A protein and the small-molecule ligand that binds it are described below.
Small molecule (SMILES): CN(CCOc1ccc(C[C@@H]2SC(=O)NC2=O)cc1)c1ccccn1

Binding-site contacts:
Ligand atom O4 contacts residue SER83 of chain 1.B at 2.9 Å (h-bond).
Ligand atom C10 contacts residue CYS79 of chain 1.B at 3.6 Å (hydrophobic).
Ligand atom C7 contacts residue SER83 of chain 1.B at 3.8 Å.
Ligand atom C4 contacts residue HIS117 of chain 1.B at 3.8 Å.
Ligand atom C4 contacts residue SER83 of chain 1.B at 3.3 Å.
Ligand atom C2 contacts residue TYR267 of chain 1.B at 3.6 Å (hydrophobic).
Ligand atom N3 contacts residue LEU263 of chain 1.B at 3.7 Å.
Ligand atom C22 contacts residue CYS79 of chain 1.B at 3.8 Å (hydrophobic).
Ligand atom C14 contacts residue LEU124 of chain 1.B at 3.8 Å (hydrophobic).
Ligand atom N16 contacts residue ILE135 of chain 1.B at 3.5 Å.
Ligand atom O2 contacts residue PHE76 of chain 1.B at 3.6 Å.
Ligand atom C4 contacts residue TYR267 of chain 1.B at 3.2 Å (hydrophobic).
Ligand atom O4 contacts residue LEU263 of chain 1.B at 3.8 Å.
Ligand atom O13 contacts residue LEU124 of chain 1.B at 3.5 Å.
Ligand atom C11 contacts residue CYS79 of chain 1.B at 3.7 Å (hydrophobic).
Ligand atom C2 contacts residue GLN80 of chain 1.B at 3.6 Å.
Ligand atom C5 contacts residue SER83 of chain 1.B at 3.1 Å.
Ligand atom C6 contacts residue SER83 of chain 1.B at 3.3 Å.
Ligand atom C9 contacts residue CYS79 of chain 1.B at 3.8 Å (hydrophobic).
Ligand atom O2 contacts residue LEU247 of chain 1.B at 3.4 Å.
Ligand atom C15 contacts residue ILE135 of chain 1.B at 3.7 Å (hydrophobic).
Ligand atom C11 contacts residue MET158 of chain 1.B at 3.5 Å (hydrophobic).
Ligand atom N3 contacts residue TYR267 of chain 1.B at 2.9 Å (h-bond).
Ligand atom C21 contacts residue ILE75 of chain 1.B at 3.7 Å (hydrophobic).
Ligand atom C8 contacts residue SER83 of chain 1.B at 3.4 Å.
Ligand atom C17 contacts residue ILE135 of chain 1.B at 3.6 Å (hydrophobic).
Ligand atom C2 contacts residue HIS243 of chain 1.B at 3.2 Å.
Ligand atom O4 contacts residue TYR267 of chain 1.B at 3.2 Å (h-bond).
Ligand atom C15 contacts residue LEU134 of chain 1.B at 3.8 Å (hydrophobic).
Ligand atom S1 contacts residue CYS79 of chain 1.B at 3.8 Å.
Ligand atom O2 contacts residue GLN80 of chain 1.B at 3.8 Å.
Ligand atom C16 contacts residue LEU134 of chain 1.B at 3.4 Å (hydrophobic).
Ligand atom C22 contacts residue ILE135 of chain 1.B at 3.7 Å (hydrophobic).
Ligand atom N3 contacts residue HIS243 of chain 1.B at 3.7 Å.
Ligand atom O13 contacts residue CYS79 of chain 1.B at 3.8 Å.
Ligand atom C16 contacts residue ILE135 of chain 1.B at 3.7 Å (hydrophobic).
Ligand atom O4 contacts residue HIS117 of chain 1.B at 2.8 Å (h-bond).
Ligand atom O2 contacts residue HIS243 of chain 1.B at 2.8 Å (h-bond).
Ligand atom C8 contacts residue CYS79 of chain 1.B at 3.5 Å (hydrophobic).
Ligand atom C6 contacts residue TYR121 of chain 1.B at 3.7 Å (hydrophobic).

Sequence of chain 1.B:
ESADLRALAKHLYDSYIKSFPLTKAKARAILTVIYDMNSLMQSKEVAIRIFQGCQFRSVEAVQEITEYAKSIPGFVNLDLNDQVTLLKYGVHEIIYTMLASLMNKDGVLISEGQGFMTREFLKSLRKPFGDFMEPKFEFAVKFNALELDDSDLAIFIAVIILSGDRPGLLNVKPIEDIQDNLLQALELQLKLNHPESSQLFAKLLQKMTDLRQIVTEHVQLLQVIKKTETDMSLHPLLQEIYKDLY